Binding-site contacts:
Ligand atom C7 contacts residue ASN118 of chain 1.R at 4.0 Å.
Ligand atom C5 contacts residue TYR135 of chain 1.R at 4.1 Å (hydrophobic).
Ligand atom C8 contacts residue GLY289 of chain 1.R at 4.3 Å.
Ligand atom C5 contacts residue ASN118 of chain 1.R at 3.6 Å.
Ligand atom O7 contacts residue THR105 of chain 1.R at 3.2 Å.
Ligand atom C7 contacts residue THR105 of chain 1.R at 4.1 Å.
Ligand atom C1 contacts residue ASN118 of chain 1.R at 1.4 Å.
Ligand atom C8 contacts residue LEU137 of chain 1.R at 3.8 Å (hydrophobic).
Ligand atom C2 contacts residue ASN118 of chain 1.R at 2.5 Å.
Ligand atom N2 contacts residue LEU137 of chain 1.R at 4.2 Å.
Ligand atom C8 contacts residue ILE291 of chain 1.R at 4.4 Å (hydrophobic).
Ligand atom C4 contacts residue TYR135 of chain 1.R at 4.4 Å (hydrophobic).
Ligand atom C8 contacts residue VAL104 of chain 1.R at 3.9 Å (hydrophobic).
Ligand atom N2 contacts residue ASN118 of chain 1.R at 2.9 Å (h-bond).
Ligand atom C3 contacts residue TYR135 of chain 1.R at 3.6 Å (hydrophobic).
Ligand atom C4 contacts residue ASN118 of chain 1.R at 4.3 Å.
Ligand atom C2 contacts residue TYR135 of chain 1.R at 4.0 Å (hydrophobic).
Ligand atom C7 contacts residue ASP290 of chain 1.R at 4.0 Å.
Ligand atom C3 contacts residue ASN118 of chain 1.R at 3.8 Å.
Ligand atom O4 contacts residue TYR135 of chain 1.R at 4.5 Å.
Ligand atom O5 contacts residue TYR135 of chain 1.R at 4.4 Å.
Ligand atom C6 contacts residue ASN118 of chain 1.R at 4.4 Å.
Ligand atom O5 contacts residue ASN118 of chain 1.R at 2.3 Å (h-bond).
Ligand atom C8 contacts residue ASP290 of chain 1.R at 3.4 Å.
Ligand atom C7 contacts residue VAL104 of chain 1.R at 4.3 Å (hydrophobic).
Ligand atom O7 contacts residue ASP290 of chain 1.R at 3.9 Å.
Ligand atom C1 contacts residue TYR135 of chain 1.R at 3.8 Å (hydrophobic).
Ligand atom N2 contacts residue TYR135 of chain 1.R at 3.8 Å.

This small molecule binds to this protein.
Small molecule (SMILES): CC(=O)N[C@H]1[C@H](O[C@H]2[C@H](O)[C@@H](NC(C)=O)CO[C@@H]2CO)O[C@H](CO)[C@@H](O[C@@H]2O[C@H](CO)[C@@H](O)[C@H](O)[C@@H]2O)[C@@H]1O

Sequence of chain 1.R:
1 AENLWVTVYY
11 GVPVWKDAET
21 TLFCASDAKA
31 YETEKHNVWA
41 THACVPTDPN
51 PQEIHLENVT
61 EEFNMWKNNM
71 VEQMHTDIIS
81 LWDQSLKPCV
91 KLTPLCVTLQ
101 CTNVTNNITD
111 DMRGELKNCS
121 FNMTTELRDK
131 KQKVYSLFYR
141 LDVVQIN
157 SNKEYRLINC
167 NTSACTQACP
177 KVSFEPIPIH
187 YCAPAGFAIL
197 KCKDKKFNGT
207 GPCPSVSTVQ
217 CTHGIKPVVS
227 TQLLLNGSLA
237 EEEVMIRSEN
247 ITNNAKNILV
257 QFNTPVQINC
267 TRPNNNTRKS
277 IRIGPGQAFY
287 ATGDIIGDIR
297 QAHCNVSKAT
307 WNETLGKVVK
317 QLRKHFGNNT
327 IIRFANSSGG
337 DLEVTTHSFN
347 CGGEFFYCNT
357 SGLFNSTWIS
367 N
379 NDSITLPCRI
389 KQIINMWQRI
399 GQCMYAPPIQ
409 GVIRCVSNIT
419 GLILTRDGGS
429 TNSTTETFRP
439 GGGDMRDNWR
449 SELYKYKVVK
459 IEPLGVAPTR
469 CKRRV